A small-molecule ligand and the protein it binds are described below.
Small molecule (SMILES): O=C([O-])C(=O)[O-]

Binding-site contacts:
Ligand atom C1 contacts residue MG1 of chain 1.G at 3.0 Å.
Ligand atom O4 contacts residue ASP88 of chain 1.A at 2.8 Å (salt-bridge).
Ligand atom C2 contacts residue ARG159 of chain 1.A at 3.9 Å.
Ligand atom C2 contacts residue TYR212 of chain 1.A at 3.7 Å (hydrophobic).
Ligand atom C1 contacts residue HIS235 of chain 1.A at 3.9 Å.
Ligand atom O4 contacts residue TYR212 of chain 1.A at 4.0 Å.
Ligand atom O3 contacts residue SER50 of chain 1.A at 2.5 Å (h-bond).
Ligand atom C1 contacts residue ASP88 of chain 1.A at 3.3 Å.
Ligand atom C2 contacts residue MG1 of chain 1.G at 3.1 Å.
Ligand atom O3 contacts residue TYR212 of chain 1.A at 4.3 Å.
Ligand atom O3 contacts residue ASP88 of chain 1.A at 4.3 Å.
Ligand atom C1 contacts residue TYR212 of chain 1.A at 4.2 Å (hydrophobic).
Ligand atom C1 contacts residue GLY48 of chain 1.A at 4.0 Å.
Ligand atom O3 contacts residue GLY48 of chain 1.A at 3.8 Å.
Ligand atom C2 contacts residue HIS235 of chain 1.A at 4.1 Å.
Ligand atom O1 contacts residue ASP88 of chain 1.A at 2.8 Å (salt-bridge).
Ligand atom O1 contacts residue GLY48 of chain 1.A at 4.1 Å.
Ligand atom C1 contacts residue ASP61 of chain 1.A at 4.5 Å.
Ligand atom C2 contacts residue ASP88 of chain 1.A at 3.2 Å.
Ligand atom O2 contacts residue HIS235 of chain 1.A at 3.5 Å (h-bond).
Ligand atom O2 contacts residue TYR212 of chain 1.A at 3.7 Å.
Ligand atom O1 contacts residue GLY49 of chain 1.A at 3.4 Å (h-bond).
Ligand atom O4 contacts residue MG1 of chain 1.G at 2.3 Å.
Ligand atom O2 contacts residue ASP88 of chain 1.A at 4.0 Å.
Ligand atom O1 contacts residue MG1 of chain 1.G at 2.2 Å.
Ligand atom O3 contacts residue GLY49 of chain 1.A at 4.1 Å.
Ligand atom C1 contacts residue SER50 of chain 1.A at 3.4 Å.
Ligand atom O1 contacts residue ASP61 of chain 1.A at 3.6 Å (salt-bridge).
Ligand atom O3 contacts residue HIS235 of chain 1.A at 3.0 Å (h-bond).
Ligand atom O1 contacts residue SER50 of chain 1.A at 2.9 Å (h-bond).
Ligand atom O3 contacts residue MG1 of chain 1.G at 4.2 Å.
Ligand atom O4 contacts residue ARG159 of chain 1.A at 3.0 Å (salt-bridge).
Ligand atom O2 contacts residue VAL210 of chain 1.A at 4.4 Å.
Ligand atom O2 contacts residue MG1 of chain 1.G at 4.3 Å.
Ligand atom O2 contacts residue ARG159 of chain 1.A at 3.9 Å.
Ligand atom O3 contacts residue VAL51 of chain 1.A at 4.5 Å.
Ligand atom C1 contacts residue GLY49 of chain 1.A at 3.9 Å.

Sequence of chain 1.A:
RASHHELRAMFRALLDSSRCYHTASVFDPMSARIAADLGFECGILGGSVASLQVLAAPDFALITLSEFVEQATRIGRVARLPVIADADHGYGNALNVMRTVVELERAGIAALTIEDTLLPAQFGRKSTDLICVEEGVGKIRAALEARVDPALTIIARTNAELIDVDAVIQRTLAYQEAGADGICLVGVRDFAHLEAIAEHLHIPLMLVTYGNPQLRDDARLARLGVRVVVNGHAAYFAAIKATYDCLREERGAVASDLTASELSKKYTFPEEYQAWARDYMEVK